A small-molecule ligand and the protein it binds are described below.
Small molecule (SMILES): CC[C@H](C)[C@H](NC(=O)[C@H](Cc1ccc(O)cc1)NC(=O)[C@H](CC(N)=O)NC(=O)[C@@H](NC(=O)[C@H](Cc1ccccc1)NC(=O)CNC(=O)[C@H](Cc1ccc(O)cc1)NC(=O)[C@H](CC(C)C)NC(=O)[C@@H](N)CC(C)C)C(C)C)C(=O)O

Binding-site contacts:
Ligand atom O contacts residue TYR7 of chain 1.A at 3.6 Å.
Ligand atom CG2 contacts residue THR143 of chain 1.A at 3.4 Å.
Ligand atom C contacts residue TYR84 of chain 1.A at 3.5 Å (hydrophobic).
Ligand atom CG1 contacts residue ASP77 of chain 1.A at 3.6 Å.
Ligand atom CB contacts residue TRP167 of chain 1.A at 3.5 Å (hydrophobic).
Ligand atom CG1 contacts residue TYR116 of chain 1.A at 3.5 Å (hydrophobic).
Ligand atom C contacts residue TYR7 of chain 1.A at 3.4 Å (hydrophobic).
Ligand atom N contacts residue GLU63 of chain 1.A at 2.9 Å (salt-bridge).
Ligand atom OD1 contacts residue TRP147 of chain 1.A at 3.5 Å.
Ligand atom CD1 contacts residue TYR159 of chain 1.A at 3.6 Å (hydrophobic).
Ligand atom CD2 contacts residue TYR99 of chain 1.A at 3.3 Å (hydrophobic).
Ligand atom O contacts residue TRP147 of chain 1.A at 2.8 Å (h-bond).
Ligand atom CD2 contacts residue TYR7 of chain 1.A at 3.5 Å (hydrophobic).
Ligand atom O contacts residue THR80 of chain 1.A at 3.4 Å.
Ligand atom CB contacts residue ASP77 of chain 1.A at 3.5 Å.
Ligand atom CB contacts residue GLU63 of chain 1.A at 3.5 Å.
Ligand atom O contacts residue TYR159 of chain 1.A at 2.6 Å (h-bond).
Ligand atom N contacts residue TYR99 of chain 1.A at 3.1 Å (h-bond).
Ligand atom CG contacts residue GLU63 of chain 1.A at 3.4 Å.
Ligand atom CG contacts residue LYS66 of chain 1.A at 3.5 Å.
Ligand atom CZ contacts residue LEU156 of chain 1.A at 3.6 Å (hydrophobic).
Ligand atom N contacts residue TYR171 of chain 1.A at 2.7 Å (h-bond).
Ligand atom OXT contacts residue TYR84 of chain 1.A at 2.6 Å (h-bond).
Ligand atom O contacts residue THR73 of chain 1.A at 3.3 Å.
Ligand atom CA contacts residue TYR7 of chain 1.A at 3.4 Å (hydrophobic).
Ligand atom O contacts residue TYR84 of chain 1.A at 3.5 Å (h-bond).
Ligand atom CB contacts residue TYR99 of chain 1.A at 3.4 Å (hydrophobic).
Ligand atom CD1 contacts residue GLN155 of chain 1.A at 3.6 Å.
Ligand atom O contacts residue HIS70 of chain 1.A at 3.1 Å.
Ligand atom OH contacts residue GLN155 of chain 1.A at 3.1 Å.
Ligand atom N contacts residue TYR159 of chain 1.A at 3.6 Å.
Ligand atom N contacts residue TYR7 of chain 1.A at 2.9 Å (h-bond).
Ligand atom CA contacts residue ASP77 of chain 1.A at 3.6 Å.
Ligand atom CD1 contacts residue MET45 of chain 1.A at 3.6 Å (hydrophobic).
Ligand atom OXT contacts residue THR143 of chain 1.A at 2.7 Å (h-bond).
Ligand atom O contacts residue LYS66 of chain 1.A at 3.0 Å (salt-bridge).
Ligand atom N contacts residue ASP77 of chain 1.A at 2.9 Å (salt-bridge).
Ligand atom CD1 contacts residue TRP147 of chain 1.A at 3.6 Å (hydrophobic).
Ligand atom CD1 contacts residue GLU63 of chain 1.A at 3.3 Å.
Ligand atom CA contacts residue TYR171 of chain 1.A at 3.5 Å (hydrophobic).

Sequence of chain 1.A:
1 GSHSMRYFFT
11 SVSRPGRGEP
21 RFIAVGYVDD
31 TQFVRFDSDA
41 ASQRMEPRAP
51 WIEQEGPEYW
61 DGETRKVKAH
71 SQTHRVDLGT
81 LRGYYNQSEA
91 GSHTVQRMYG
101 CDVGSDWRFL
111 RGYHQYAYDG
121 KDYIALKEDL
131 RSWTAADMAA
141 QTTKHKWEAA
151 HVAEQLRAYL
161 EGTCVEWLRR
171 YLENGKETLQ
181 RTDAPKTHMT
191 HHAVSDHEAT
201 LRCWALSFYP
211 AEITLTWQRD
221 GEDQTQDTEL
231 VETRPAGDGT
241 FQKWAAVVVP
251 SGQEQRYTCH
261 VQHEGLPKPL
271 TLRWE